Sequence of chain 1.D:
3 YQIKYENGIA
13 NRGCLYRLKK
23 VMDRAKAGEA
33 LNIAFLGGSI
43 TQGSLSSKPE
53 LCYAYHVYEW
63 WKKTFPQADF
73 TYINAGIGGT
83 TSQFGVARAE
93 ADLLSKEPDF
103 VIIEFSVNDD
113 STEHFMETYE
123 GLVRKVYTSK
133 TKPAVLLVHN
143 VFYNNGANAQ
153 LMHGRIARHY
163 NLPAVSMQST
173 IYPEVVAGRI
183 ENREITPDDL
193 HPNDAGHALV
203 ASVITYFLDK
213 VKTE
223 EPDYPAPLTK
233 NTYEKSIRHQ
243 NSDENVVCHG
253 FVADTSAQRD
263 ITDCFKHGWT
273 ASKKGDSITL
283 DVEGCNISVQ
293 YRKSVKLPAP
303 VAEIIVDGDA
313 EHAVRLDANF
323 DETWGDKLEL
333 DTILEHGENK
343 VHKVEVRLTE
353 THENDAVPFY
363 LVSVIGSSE

Binding-site contacts:
Ligand atom C5 contacts residue PHE144 of chain 1.D at 3.8 Å (hydrophobic).
Ligand atom O3 contacts residue TRP326 of chain 1.D at 4.0 Å.
Ligand atom C4 contacts residue TRP326 of chain 1.D at 3.7 Å (hydrophobic).
Ligand atom C6 contacts residue PHE144 of chain 1.D at 3.9 Å (hydrophobic).
Ligand atom O6 contacts residue ASN110 of chain 1.D at 3.5 Å (h-bond).
Ligand atom O3 contacts residue GLY81 of chain 1.D at 4.2 Å.
Ligand atom O5 contacts residue TRP326 of chain 1.D at 3.9 Å.
Ligand atom O6 contacts residue GLY80 of chain 1.D at 3.4 Å.
Ligand atom O6 contacts residue LEU192 of chain 1.D at 3.5 Å.
Ligand atom O3 contacts residue HIS193 of chain 1.D at 3.4 Å.
Ligand atom O2 contacts residue SER41 of chain 1.D at 2.5 Å (h-bond).
Ligand atom C3 contacts residue HIS193 of chain 1.D at 3.6 Å.
Ligand atom C4 contacts residue HIS193 of chain 1.D at 4.1 Å.
Ligand atom C2 contacts residue GLU324 of chain 1.D at 3.9 Å.
Ligand atom O4 contacts residue TRP326 of chain 1.D at 4.0 Å.
Ligand atom O2 contacts residue HIS193 of chain 1.D at 3.5 Å (h-bond).
Ligand atom C4 contacts residue LEU192 of chain 1.D at 3.8 Å (hydrophobic).
Ligand atom O4 contacts residue GLU324 of chain 1.D at 4.1 Å.
Ligand atom C1 contacts residue HIS193 of chain 1.D at 3.8 Å.
Ligand atom C1 contacts residue TRP326 of chain 1.D at 3.7 Å (hydrophobic).
Ligand atom O2 contacts residue TRP326 of chain 1.D at 3.5 Å (h-bond).
Ligand atom O4 contacts residue HIS193 of chain 1.D at 3.3 Å (h-bond).
Ligand atom C1 contacts residue SER46 of chain 1.D at 3.7 Å.
Ligand atom C6 contacts residue ASN110 of chain 1.D at 4.0 Å.
Ligand atom C2 contacts residue HIS193 of chain 1.D at 4.2 Å.
Ligand atom O2 contacts residue GLY81 of chain 1.D at 3.6 Å (h-bond).
Ligand atom O5 contacts residue HIS193 of chain 1.D at 3.2 Å.
Ligand atom O4 contacts residue SER41 of chain 1.D at 3.7 Å.
Ligand atom C6 contacts residue VAL109 of chain 1.D at 3.5 Å (hydrophobic).
Ligand atom C5 contacts residue TRP326 of chain 1.D at 3.7 Å (hydrophobic).
Ligand atom O2 contacts residue GLU324 of chain 1.D at 2.7 Å (salt-bridge).
Ligand atom O3 contacts residue ASN110 of chain 1.D at 3.8 Å.
Ligand atom C2 contacts residue GLY81 of chain 1.D at 3.7 Å.
Ligand atom O2 contacts residue ASN110 of chain 1.D at 4.1 Å.
Ligand atom O6 contacts residue ASP112 of chain 1.D at 3.6 Å (salt-bridge).
Ligand atom O4 contacts residue PHE144 of chain 1.D at 4.1 Å.
Ligand atom C6 contacts residue TRP326 of chain 1.D at 3.7 Å (hydrophobic).
Ligand atom C2 contacts residue SER41 of chain 1.D at 3.9 Å.
Ligand atom C5 contacts residue SER46 of chain 1.D at 4.2 Å.
Ligand atom C6 contacts residue GLY80 of chain 1.D at 3.8 Å.

A small-molecule ligand and the protein it binds are described below.
Small molecule (SMILES): OC[C@H]1O[C@@H](O[C@H]2[C@H](O)[C@H](O)[C@H](O[C@H]3[C@H](O)[C@H](O)[C@H](O)O[C@@H]3CO)O[C@@H]2CO)[C@@H](O)[C@@H](O)[C@@H]1O